The small molecule below binds the protein below.
Small molecule (SMILES): Cc1cc(F)cc(C)c1Oc1ccc(C(C)(C)O)cc1-c1cn(C)c(=O)c2cc(-c3cnc(C4CCCC4)[nH]3)oc12

Sequence of chain 1.A:
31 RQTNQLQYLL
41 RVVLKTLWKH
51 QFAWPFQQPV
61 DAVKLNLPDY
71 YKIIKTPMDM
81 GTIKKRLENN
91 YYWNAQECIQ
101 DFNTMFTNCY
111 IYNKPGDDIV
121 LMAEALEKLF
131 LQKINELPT

Binding-site contacts:
Ligand atom OBN contacts residue LEU65 of chain 1.A at 3.9 Å.
Ligand atom CBA contacts residue LEU65 of chain 1.A at 3.8 Å (hydrophobic).
Ligand atom CAK contacts residue GOL1 of chain 1.F at 3.9 Å.
Ligand atom CAZ contacts residue MET122 of chain 1.A at 3.9 Å (hydrophobic).
Ligand atom OBK contacts residue ASN113 of chain 1.A at 2.8 Å (h-bond).
Ligand atom CAT contacts residue GOL1 of chain 1.F at 4.0 Å.
Ligand atom CAE contacts residue ILE119 of chain 1.A at 3.7 Å (hydrophobic).
Ligand atom CAZ contacts residue ILE119 of chain 1.A at 3.8 Å (hydrophobic).
Ligand atom CBJ contacts residue GOL1 of chain 1.F at 3.7 Å.
Ligand atom CAC contacts residue ASN113 of chain 1.A at 3.8 Å.
Ligand atom CBG contacts residue LEU67 of chain 1.A at 3.8 Å (hydrophobic).
Ligand atom OBN contacts residue PRO59 of chain 1.A at 3.7 Å.
Ligand atom CAW contacts residue GOL1 of chain 1.F at 4.0 Å.
Ligand atom CBM contacts residue GLN58 of chain 1.A at 3.2 Å.
Ligand atom CBL contacts residue VAL60 of chain 1.A at 3.5 Å (hydrophobic).
Ligand atom OAG contacts residue LEU65 of chain 1.A at 3.9 Å.
Ligand atom OBN contacts residue ASP61 of chain 1.A at 3.6 Å (salt-bridge).
Ligand atom CBD contacts residue LEU67 of chain 1.A at 3.7 Å (hydrophobic).
Ligand atom CBB contacts residue LEU67 of chain 1.A at 3.7 Å (hydrophobic).
Ligand atom CAE contacts residue PRO55 of chain 1.A at 3.7 Å (hydrophobic).
Ligand atom NBE contacts residue ASN113 of chain 1.A at 3.6 Å (h-bond).
Ligand atom CAE contacts residue VAL60 of chain 1.A at 3.9 Å (hydrophobic).
Ligand atom CAZ contacts residue TRP54 of chain 1.A at 3.9 Å (hydrophobic).
Ligand atom NAD contacts residue VAL60 of chain 1.A at 3.6 Å.
Ligand atom CBL contacts residue PHE56 of chain 1.A at 3.7 Å (hydrophobic).
Ligand atom CAK contacts residue LEU67 of chain 1.A at 3.9 Å (hydrophobic).
Ligand atom CAN contacts residue TRP54 of chain 1.A at 3.8 Å (hydrophobic).
Ligand atom CAM contacts residue LEU65 of chain 1.A at 3.8 Å (hydrophobic).
Ligand atom OBK contacts residue ILE119 of chain 1.A at 3.9 Å.
Ligand atom CAC contacts residue ILE119 of chain 1.A at 3.6 Å (hydrophobic).
Ligand atom NBC contacts residue LEU67 of chain 1.A at 3.4 Å.
Ligand atom CBL contacts residue PRO55 of chain 1.A at 4.0 Å (hydrophobic).
Ligand atom CAO contacts residue TRP54 of chain 1.A at 3.7 Å (hydrophobic).
Ligand atom NAD contacts residue ILE119 of chain 1.A at 3.6 Å.
Ligand atom CAJ contacts residue LEU65 of chain 1.A at 3.8 Å (hydrophobic).
Ligand atom CBD contacts residue GOL1 of chain 1.F at 3.6 Å.
Ligand atom CAI contacts residue ASN113 of chain 1.A at 3.4 Å.
Ligand atom CAL contacts residue LEU65 of chain 1.A at 3.4 Å (hydrophobic).
Ligand atom NBE contacts residue GOL1 of chain 1.F at 3.5 Å (h-bond).
Ligand atom CBL contacts residue ILE119 of chain 1.A at 4.0 Å (hydrophobic).